The small molecule below binds the protein below.
Small molecule (SMILES): Nc1ncnc2[nH]cnc12

Sequence of chain 1.B:
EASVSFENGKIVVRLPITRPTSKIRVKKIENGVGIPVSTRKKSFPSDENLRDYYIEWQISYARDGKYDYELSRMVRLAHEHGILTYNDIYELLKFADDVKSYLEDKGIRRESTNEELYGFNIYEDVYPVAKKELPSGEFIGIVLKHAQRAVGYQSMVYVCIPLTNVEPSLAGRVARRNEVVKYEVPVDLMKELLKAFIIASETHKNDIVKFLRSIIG

Binding-site contacts:
Ligand atom N6 contacts residue GLN59 of chain 1.B at 3.5 Å.
Ligand atom C6 contacts residue ILE60 of chain 1.B at 3.3 Å (hydrophobic).
Ligand atom C6 contacts residue PHE198 of chain 1.B at 3.7 Å (hydrophobic).
Ligand atom N3 contacts residue HIS205 of chain 1.B at 3.6 Å.
Ligand atom C4 contacts residue HIS205 of chain 1.B at 3.7 Å.
Ligand atom C5 contacts residue ILE60 of chain 1.B at 3.4 Å (hydrophobic).
Ligand atom N6 contacts residue PHE198 of chain 1.B at 3.8 Å.
Ligand atom C2 contacts residue SER156 of chain 1.B at 3.4 Å.
Ligand atom C6 contacts residue VAL158 of chain 1.B at 3.6 Å (hydrophobic).
Ligand atom N6 contacts residue ILE60 of chain 1.B at 2.5 Å (h-bond).
Ligand atom C2 contacts residue MET157 of chain 1.B at 3.6 Å (hydrophobic).
Ligand atom N1 contacts residue SER156 of chain 1.B at 4.3 Å.
Ligand atom C8 contacts residue TYR62 of chain 1.B at 3.4 Å (hydrophobic).
Ligand atom N1 contacts residue PHE198 of chain 1.B at 4.3 Å.
Ligand atom C4 contacts residue PHE198 of chain 1.B at 3.9 Å (hydrophobic).
Ligand atom C8 contacts residue PHE198 of chain 1.B at 3.9 Å (hydrophobic).
Ligand atom N1 contacts residue GLN59 of chain 1.B at 3.5 Å (h-bond).
Ligand atom N9 contacts residue PHE198 of chain 1.B at 4.2 Å.
Ligand atom C2 contacts residue VAL158 of chain 1.B at 3.4 Å (hydrophobic).
Ligand atom N9 contacts residue HIS205 of chain 1.B at 3.5 Å.
Ligand atom N1 contacts residue VAL158 of chain 1.B at 2.9 Å (h-bond).
Ligand atom N3 contacts residue SER156 of chain 1.B at 3.8 Å.
Ligand atom C8 contacts residue ILE60 of chain 1.B at 4.2 Å (hydrophobic).
Ligand atom N6 contacts residue VAL158 of chain 1.B at 2.8 Å (h-bond).
Ligand atom C6 contacts residue GLN59 of chain 1.B at 3.8 Å.
Ligand atom N7 contacts residue SER61 of chain 1.B at 4.0 Å.
Ligand atom N9 contacts residue TYR62 of chain 1.B at 4.0 Å.
Ligand atom N7 contacts residue TYR62 of chain 1.B at 3.9 Å.
Ligand atom C5 contacts residue PHE198 of chain 1.B at 3.4 Å (hydrophobic).
Ligand atom N7 contacts residue ILE60 of chain 1.B at 2.9 Å (h-bond).
Ligand atom C2 contacts residue HIS205 of chain 1.B at 4.5 Å.
Ligand atom C2 contacts residue GLN59 of chain 1.B at 3.8 Å.
Ligand atom N1 contacts residue MET157 of chain 1.B at 3.8 Å.
Ligand atom N7 contacts residue PHE198 of chain 1.B at 3.4 Å.